Binding-site contacts:
Ligand atom O5 contacts residue THR155 of chain 4.E at 3.8 Å.
Ligand atom C1 contacts residue ASN153 of chain 4.E at 1.4 Å.
Ligand atom C7 contacts residue ASN153 of chain 4.E at 3.5 Å.
Ligand atom N2 contacts residue HIS149 of chain 4.E at 3.4 Å.
Ligand atom C4 contacts residue ASN153 of chain 4.E at 4.2 Å.
Ligand atom O6 contacts residue LYS157 of chain 4.E at 4.2 Å.
Ligand atom C1 contacts residue HIS149 of chain 4.E at 4.2 Å.
Ligand atom O3 contacts residue HIS149 of chain 4.E at 4.1 Å.
Ligand atom C5 contacts residue ASN153 of chain 4.E at 3.7 Å.
Ligand atom C6 contacts residue THR155 of chain 4.E at 4.4 Å.
Ligand atom O5 contacts residue ASN153 of chain 4.E at 2.4 Å (h-bond).
Ligand atom N2 contacts residue ASN153 of chain 4.E at 2.9 Å (h-bond).
Ligand atom O7 contacts residue ASN153 of chain 4.E at 3.8 Å.
Ligand atom C1 contacts residue HIS158 of chain 4.E at 3.8 Å.
Ligand atom C2 contacts residue HIS149 of chain 4.E at 3.6 Å.
Ligand atom C6 contacts residue HIS158 of chain 4.E at 4.3 Å.
Ligand atom C5 contacts residue THR155 of chain 4.E at 3.9 Å.
Ligand atom O5 contacts residue GLY156 of chain 4.E at 4.3 Å.
Ligand atom O7 contacts residue THR155 of chain 4.E at 4.1 Å.
Ligand atom C8 contacts residue GLY102 of chain 45.E at 4.2 Å.
Ligand atom C5 contacts residue HIS158 of chain 4.E at 4.3 Å.
Ligand atom C6 contacts residue LYS157 of chain 4.E at 4.2 Å.
Ligand atom C3 contacts residue ASN153 of chain 4.E at 3.8 Å.
Ligand atom C2 contacts residue ASN153 of chain 4.E at 2.5 Å.
Ligand atom C1 contacts residue THR155 of chain 4.E at 3.9 Å.
Ligand atom O6 contacts residue HIS158 of chain 4.E at 3.8 Å.
Ligand atom O5 contacts residue HIS158 of chain 4.E at 3.1 Å.

The small molecule below binds the protein below.
Small molecule (SMILES): CC(=O)N[C@@H]1[C@@H](O)[C@H](O)[C@@H](CO)O[C@H]1O

Sequence of chain 45.E:
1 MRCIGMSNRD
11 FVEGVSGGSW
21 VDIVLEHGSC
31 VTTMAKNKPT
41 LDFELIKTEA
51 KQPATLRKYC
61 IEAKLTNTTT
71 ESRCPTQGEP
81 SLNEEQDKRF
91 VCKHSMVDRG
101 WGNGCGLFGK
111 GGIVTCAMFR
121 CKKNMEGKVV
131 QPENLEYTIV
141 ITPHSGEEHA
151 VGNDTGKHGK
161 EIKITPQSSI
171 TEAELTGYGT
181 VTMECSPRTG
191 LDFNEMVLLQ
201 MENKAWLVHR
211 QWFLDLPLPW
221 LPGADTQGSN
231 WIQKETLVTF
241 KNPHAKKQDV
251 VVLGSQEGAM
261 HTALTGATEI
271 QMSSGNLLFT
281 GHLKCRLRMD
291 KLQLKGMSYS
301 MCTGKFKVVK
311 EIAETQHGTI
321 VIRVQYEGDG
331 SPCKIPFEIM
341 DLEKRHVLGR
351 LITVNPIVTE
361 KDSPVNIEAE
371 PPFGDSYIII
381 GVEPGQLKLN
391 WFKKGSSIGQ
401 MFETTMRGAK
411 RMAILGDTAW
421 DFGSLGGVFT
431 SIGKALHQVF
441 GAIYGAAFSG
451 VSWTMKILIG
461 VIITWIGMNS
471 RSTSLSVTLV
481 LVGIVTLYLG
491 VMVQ

Sequence of chain 4.E:
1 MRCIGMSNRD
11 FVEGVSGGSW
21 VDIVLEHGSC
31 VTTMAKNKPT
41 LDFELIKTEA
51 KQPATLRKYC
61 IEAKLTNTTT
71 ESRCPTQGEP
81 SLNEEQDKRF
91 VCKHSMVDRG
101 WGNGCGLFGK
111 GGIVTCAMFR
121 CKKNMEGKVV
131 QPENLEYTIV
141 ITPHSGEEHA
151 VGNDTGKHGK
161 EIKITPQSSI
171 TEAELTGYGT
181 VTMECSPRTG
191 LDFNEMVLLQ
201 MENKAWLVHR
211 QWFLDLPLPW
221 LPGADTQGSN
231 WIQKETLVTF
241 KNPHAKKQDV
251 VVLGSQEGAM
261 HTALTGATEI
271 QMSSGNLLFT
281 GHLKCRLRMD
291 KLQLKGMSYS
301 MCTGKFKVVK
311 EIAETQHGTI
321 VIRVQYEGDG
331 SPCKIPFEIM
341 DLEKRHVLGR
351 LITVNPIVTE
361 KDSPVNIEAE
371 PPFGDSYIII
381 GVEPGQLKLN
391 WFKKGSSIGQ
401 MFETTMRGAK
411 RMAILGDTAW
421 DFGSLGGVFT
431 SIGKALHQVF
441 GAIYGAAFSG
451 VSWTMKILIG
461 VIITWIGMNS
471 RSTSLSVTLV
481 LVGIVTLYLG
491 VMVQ